Sequence of chain 2.A:
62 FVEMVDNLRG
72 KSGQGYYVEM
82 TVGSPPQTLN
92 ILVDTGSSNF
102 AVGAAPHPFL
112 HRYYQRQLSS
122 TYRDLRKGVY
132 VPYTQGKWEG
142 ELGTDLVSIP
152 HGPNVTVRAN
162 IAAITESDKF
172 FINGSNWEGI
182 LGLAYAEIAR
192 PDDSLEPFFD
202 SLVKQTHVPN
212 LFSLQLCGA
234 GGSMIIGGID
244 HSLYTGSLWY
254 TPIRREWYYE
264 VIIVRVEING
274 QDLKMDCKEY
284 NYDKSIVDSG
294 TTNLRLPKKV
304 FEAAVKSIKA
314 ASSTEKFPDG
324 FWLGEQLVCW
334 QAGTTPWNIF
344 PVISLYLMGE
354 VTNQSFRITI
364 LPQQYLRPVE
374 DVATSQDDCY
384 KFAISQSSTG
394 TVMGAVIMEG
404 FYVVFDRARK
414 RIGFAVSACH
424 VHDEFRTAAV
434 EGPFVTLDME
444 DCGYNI

This small molecule binds to this protein.
Small molecule (SMILES): COc1cccc(-c2cccc(CC[C@]3(C)CC(=O)N(C)C(N)=N3)c2)c1

Sequence of chain 1.A:
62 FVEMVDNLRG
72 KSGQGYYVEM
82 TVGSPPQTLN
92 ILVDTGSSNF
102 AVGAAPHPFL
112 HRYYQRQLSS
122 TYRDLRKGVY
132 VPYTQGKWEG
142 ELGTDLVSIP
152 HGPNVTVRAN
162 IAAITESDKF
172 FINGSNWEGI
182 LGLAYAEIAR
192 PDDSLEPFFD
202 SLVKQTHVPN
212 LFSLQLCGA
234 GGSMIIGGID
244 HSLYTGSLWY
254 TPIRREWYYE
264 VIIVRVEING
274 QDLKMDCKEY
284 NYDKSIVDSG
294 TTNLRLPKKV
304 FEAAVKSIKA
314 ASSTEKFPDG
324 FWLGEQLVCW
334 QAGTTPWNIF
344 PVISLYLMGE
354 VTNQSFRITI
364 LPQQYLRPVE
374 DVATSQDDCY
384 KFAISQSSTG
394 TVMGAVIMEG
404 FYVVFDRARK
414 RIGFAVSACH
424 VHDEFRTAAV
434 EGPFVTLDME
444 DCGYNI

Binding-site contacts:
Ligand atom C4 contacts residue SER73 of chain 1.A at 3.4 Å.
Ligand atom C3 contacts residue GLY293 of chain 1.A at 3.7 Å.
Ligand atom N24 contacts residue ASP95 of chain 1.A at 2.6 Å (salt-bridge).
Ligand atom C26 contacts residue LEU93 of chain 1.A at 3.8 Å (hydrophobic).
Ligand atom C18 contacts residue TYR134 of chain 1.A at 3.5 Å (hydrophobic).
Ligand atom C4 contacts residue GLY74 of chain 1.A at 3.5 Å.
Ligand atom C23 contacts residue ASP291 of chain 1.A at 3.8 Å.
Ligand atom C10 contacts residue TRP178 of chain 1.A at 3.7 Å (hydrophobic).
Ligand atom C1 contacts residue GLY76 of chain 1.A at 3.4 Å.
Ligand atom C3 contacts residue GLY76 of chain 1.A at 3.6 Å.
Ligand atom C22 contacts residue GLY293 of chain 1.A at 3.9 Å.
Ligand atom C1 contacts residue SER73 of chain 1.A at 3.6 Å.
Ligand atom N25 contacts residue GLY97 of chain 1.A at 3.6 Å.
Ligand atom C17 contacts residue SER98 of chain 1.A at 3.8 Å.
Ligand atom O2 contacts residue GLY293 of chain 1.A at 3.4 Å.
Ligand atom C22 contacts residue ASP291 of chain 1.A at 3.5 Å.
Ligand atom C12 contacts residue PHE171 of chain 1.A at 3.8 Å (hydrophobic).
Ligand atom C11 contacts residue TRP178 of chain 1.A at 3.6 Å (hydrophobic).
Ligand atom O2 contacts residue GLY76 of chain 1.A at 3.4 Å.
Ligand atom C7 contacts residue GLY293 of chain 1.A at 3.9 Å.
Ligand atom C8 contacts residue GLY293 of chain 1.A at 3.3 Å.
Ligand atom C4 contacts residue THR295 of chain 1.A at 3.2 Å.
Ligand atom C5 contacts residue THR295 of chain 1.A at 3.7 Å.
Ligand atom C11 contacts residue PHE171 of chain 1.A at 3.3 Å (hydrophobic).
Ligand atom C4 contacts residue GLN75 of chain 1.A at 3.7 Å.
Ligand atom C1 contacts residue ALA398 of chain 1.A at 3.8 Å (hydrophobic).
Ligand atom N25 contacts residue ASP95 of chain 1.A at 2.7 Å (salt-bridge).
Ligand atom C1 contacts residue SER292 of chain 1.A at 3.3 Å.
Ligand atom C17 contacts residue TYR134 of chain 1.A at 3.3 Å (hydrophobic).
Ligand atom O2 contacts residue SER292 of chain 1.A at 3.4 Å (h-bond).
Ligand atom N25 contacts residue ASP291 of chain 1.A at 2.8 Å (salt-bridge).
Ligand atom C16 contacts residue ASP95 of chain 1.A at 3.5 Å.
Ligand atom C11 contacts residue LYS170 of chain 2.A at 3.7 Å.
Ligand atom C26 contacts residue GLY293 of chain 1.A at 3.7 Å.
Ligand atom C22 contacts residue THR294 of chain 1.A at 3.2 Å.
Ligand atom C17 contacts residue ASP95 of chain 1.A at 3.3 Å.
Ligand atom C5 contacts residue GLY74 of chain 1.A at 3.2 Å.
Ligand atom N25 contacts residue GLY293 of chain 1.A at 3.9 Å.
Ligand atom C4 contacts residue GLY76 of chain 1.A at 3.6 Å.
Ligand atom C23 contacts residue ASP95 of chain 1.A at 3.5 Å.